Sequence of chain 1.E:
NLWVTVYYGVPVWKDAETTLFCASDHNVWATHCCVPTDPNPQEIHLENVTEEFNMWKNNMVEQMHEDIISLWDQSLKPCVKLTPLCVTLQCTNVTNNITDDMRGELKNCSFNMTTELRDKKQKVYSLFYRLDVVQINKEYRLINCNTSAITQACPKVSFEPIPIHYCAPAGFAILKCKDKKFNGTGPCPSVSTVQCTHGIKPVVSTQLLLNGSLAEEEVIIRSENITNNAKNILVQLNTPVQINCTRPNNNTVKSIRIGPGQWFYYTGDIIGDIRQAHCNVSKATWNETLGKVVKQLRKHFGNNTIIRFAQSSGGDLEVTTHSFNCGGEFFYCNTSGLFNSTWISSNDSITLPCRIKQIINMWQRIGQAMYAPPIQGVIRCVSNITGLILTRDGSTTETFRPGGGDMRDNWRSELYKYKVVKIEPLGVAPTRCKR

Binding-site contacts:
Ligand atom C8 contacts residue GLY320 of chain 1.E at 4.4 Å.
Ligand atom C7 contacts residue ASN134 of chain 1.E at 4.3 Å.
Ligand atom O5 contacts residue ASN133 of chain 1.E at 4.2 Å.
Ligand atom C5 contacts residue ASN134 of chain 1.E at 3.7 Å.
Ligand atom C4 contacts residue ASN134 of chain 1.E at 4.3 Å.
Ligand atom N2 contacts residue ASP321 of chain 1.E at 4.5 Å.
Ligand atom C1 contacts residue ASN134 of chain 1.E at 1.5 Å.
Ligand atom N2 contacts residue ASN134 of chain 1.E at 3.1 Å (h-bond).
Ligand atom O6 contacts residue ASN134 of chain 1.E at 3.9 Å.
Ligand atom N2 contacts residue GLY320 of chain 1.E at 4.3 Å.
Ligand atom C1 contacts residue GLY320 of chain 1.E at 4.4 Å.
Ligand atom C2 contacts residue ASN134 of chain 1.E at 2.6 Å.
Ligand atom O5 contacts residue ASN134 of chain 1.E at 2.3 Å (h-bond).
Ligand atom C3 contacts residue ASN134 of chain 1.E at 3.9 Å.
Ligand atom O6 contacts residue ASN133 of chain 1.E at 4.3 Å.

The small molecule below binds the protein below.
Small molecule (SMILES): CC(=O)N[C@@H]1[C@@H](O)[C@H](O)[C@@H](CO)O[C@H]1O